Binding-site contacts:
Ligand atom C6 contacts residue TYR108 of chain 1.E at 3.3 Å (hydrophobic).
Ligand atom N1 contacts residue TYR108 of chain 1.E at 3.2 Å (h-bond).
Ligand atom C5 contacts residue TYR53 of chain 1.E at 3.2 Å (hydrophobic).
Ligand atom C8 contacts residue LYS32 of chain 1.E at 3.2 Å.
Ligand atom C2 contacts residue TYR108 of chain 1.E at 3.1 Å (hydrophobic).
Ligand atom C5' contacts residue THR141 of chain 1.E at 3.2 Å.
Ligand atom O2' contacts residue ASN142 of chain 1.E at 2.7 Å (h-bond).
Ligand atom N9 contacts residue LYS32 of chain 1.E at 3.3 Å (salt-bridge).
Ligand atom N6 contacts residue SER49 of chain 1.E at 2.4 Å (h-bond).
Ligand atom C4' contacts residue THR141 of chain 1.E at 3.1 Å.
Ligand atom C8 contacts residue ASP145 of chain 1.E at 3.1 Å.
Ligand atom N7 contacts residue ARG57 of chain 1.E at 2.9 Å (salt-bridge).
Ligand atom OP2 contacts residue ASP145 of chain 1.E at 2.8 Å (salt-bridge).
Ligand atom N3 contacts residue TYR108 of chain 1.E at 3.3 Å (h-bond).
Ligand atom O2 contacts residue ARG144 of chain 1.E at 3.3 Å.
Ligand atom O6 contacts residue ARG57 of chain 1.E at 3.0 Å (salt-bridge).
Ligand atom C4' contacts residue SER143 of chain 1.E at 3.4 Å.
Ligand atom O2' contacts residue SER34 of chain 1.E at 3.4 Å (h-bond).
Ligand atom OP1 contacts residue ALA79 of chain 1.E at 2.9 Å (h-bond).
Ligand atom O4' contacts residue ARG144 of chain 1.E at 3.4 Å.
Ligand atom C2 contacts residue HIS38 of chain 1.E at 3.3 Å.
Ligand atom C4 contacts residue TYR108 of chain 1.E at 3.4 Å (hydrophobic).
Ligand atom O2' contacts residue TYR53 of chain 1.E at 3.4 Å.
Ligand atom N6 contacts residue TRP48 of chain 1.E at 3.2 Å.
Ligand atom N7 contacts residue TYR53 of chain 1.E at 3.3 Å.
Ligand atom C6 contacts residue SER49 of chain 1.E at 3.5 Å.
Ligand atom C2' contacts residue LYS32 of chain 1.E at 3.3 Å.
Ligand atom C5 contacts residue TYR108 of chain 1.E at 3.5 Å (hydrophobic).
Ligand atom OP1 contacts residue LYS32 of chain 1.E at 3.0 Å (salt-bridge).
Ligand atom N1 contacts residue HIS38 of chain 1.E at 3.0 Å (h-bond).
Ligand atom N3 contacts residue SER34 of chain 1.E at 3.3 Å (h-bond).
Ligand atom C9 contacts residue SER49 of chain 1.E at 3.2 Å.
Ligand atom C2 contacts residue TYR53 of chain 1.E at 3.4 Å (hydrophobic).
Ligand atom N3 contacts residue TYR53 of chain 1.E at 3.4 Å.
Ligand atom OP1 contacts residue ASN124 of chain 1.E at 2.8 Å (h-bond).
Ligand atom C2' contacts residue ASN142 of chain 1.E at 3.4 Å.
Ligand atom O4' contacts residue ASN142 of chain 1.E at 3.3 Å (h-bond).
Ligand atom O2' contacts residue SER33 of chain 1.E at 3.5 Å.
Ligand atom O3' contacts residue LYS32 of chain 1.E at 3.4 Å.
Ligand atom O2' contacts residue ASN78 of chain 1.E at 2.6 Å (h-bond).

The small molecule below binds the protein below.
Small molecule (SMILES): CNc1ncnc2c1ncn2[C@@H]1O[C@H](CO[P](=O)(O)O[C@H]2[C@@H](O)[C@H](n3cnc4c(=O)nc(N)[nH]c43)O[C@@H]2CO[P](=O)(O)O[C@H]2[C@@H](O)[C@H](n3cnc4c(=O)nc(N)[nH]c43)O[C@@H]2CO[P](=O)(O)O[C@H]2[C@@H](O)[C@H](n3cnc4c(N)ncnc43)O[C@@H]2CO)[C@@H](O[P](=O)(O)OC[C@H]2O[C@@H](n3ccc(N)nc3=O)[C@H](O)[C@@H]2O[P](=O)(O)OC[C@H]2O[C@@H](n3cnc4c(N)ncnc43)[C@H](O)[C@@H]2O[P](=O)(O)OC[C@H]2O[C@@H](n3ccc(=O)[nH]c3=O)[C@H](O)[C@@H]2O)[C@H]1O

Sequence of chain 1.E:
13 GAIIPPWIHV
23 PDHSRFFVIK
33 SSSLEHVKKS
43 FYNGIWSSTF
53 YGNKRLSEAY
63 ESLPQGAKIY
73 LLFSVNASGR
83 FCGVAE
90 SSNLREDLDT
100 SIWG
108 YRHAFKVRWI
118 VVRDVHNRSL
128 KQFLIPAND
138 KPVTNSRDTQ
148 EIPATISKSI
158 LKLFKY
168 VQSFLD